Binding-site contacts:
Ligand atom C6 contacts residue LYS557 of chain 1.B at 4.1 Å.
Ligand atom O6 contacts residue ASN556 of chain 1.B at 4.3 Å.
Ligand atom C2 contacts residue ASN282 of chain 1.C at 2.5 Å.
Ligand atom C1 contacts residue ASN282 of chain 1.C at 1.4 Å.
Ligand atom N2 contacts residue ASN282 of chain 1.C at 2.9 Å (h-bond).
Ligand atom O5 contacts residue ASN282 of chain 1.C at 2.4 Å (h-bond).
Ligand atom C7 contacts residue ASN282 of chain 1.C at 3.7 Å.
Ligand atom O6 contacts residue LYS557 of chain 1.B at 3.4 Å.
Ligand atom C3 contacts residue ASN282 of chain 1.C at 3.8 Å.
Ligand atom O7 contacts residue ASN282 of chain 1.C at 4.0 Å.
Ligand atom C5 contacts residue ASN282 of chain 1.C at 3.7 Å.
Ligand atom O6 contacts residue LYS558 of chain 1.B at 3.8 Å.
Ligand atom C6 contacts residue LYS558 of chain 1.B at 3.6 Å.
Ligand atom O5 contacts residue LYS558 of chain 1.B at 4.3 Å.
Ligand atom C4 contacts residue ASN282 of chain 1.C at 4.2 Å.

Sequence of chain 1.B:
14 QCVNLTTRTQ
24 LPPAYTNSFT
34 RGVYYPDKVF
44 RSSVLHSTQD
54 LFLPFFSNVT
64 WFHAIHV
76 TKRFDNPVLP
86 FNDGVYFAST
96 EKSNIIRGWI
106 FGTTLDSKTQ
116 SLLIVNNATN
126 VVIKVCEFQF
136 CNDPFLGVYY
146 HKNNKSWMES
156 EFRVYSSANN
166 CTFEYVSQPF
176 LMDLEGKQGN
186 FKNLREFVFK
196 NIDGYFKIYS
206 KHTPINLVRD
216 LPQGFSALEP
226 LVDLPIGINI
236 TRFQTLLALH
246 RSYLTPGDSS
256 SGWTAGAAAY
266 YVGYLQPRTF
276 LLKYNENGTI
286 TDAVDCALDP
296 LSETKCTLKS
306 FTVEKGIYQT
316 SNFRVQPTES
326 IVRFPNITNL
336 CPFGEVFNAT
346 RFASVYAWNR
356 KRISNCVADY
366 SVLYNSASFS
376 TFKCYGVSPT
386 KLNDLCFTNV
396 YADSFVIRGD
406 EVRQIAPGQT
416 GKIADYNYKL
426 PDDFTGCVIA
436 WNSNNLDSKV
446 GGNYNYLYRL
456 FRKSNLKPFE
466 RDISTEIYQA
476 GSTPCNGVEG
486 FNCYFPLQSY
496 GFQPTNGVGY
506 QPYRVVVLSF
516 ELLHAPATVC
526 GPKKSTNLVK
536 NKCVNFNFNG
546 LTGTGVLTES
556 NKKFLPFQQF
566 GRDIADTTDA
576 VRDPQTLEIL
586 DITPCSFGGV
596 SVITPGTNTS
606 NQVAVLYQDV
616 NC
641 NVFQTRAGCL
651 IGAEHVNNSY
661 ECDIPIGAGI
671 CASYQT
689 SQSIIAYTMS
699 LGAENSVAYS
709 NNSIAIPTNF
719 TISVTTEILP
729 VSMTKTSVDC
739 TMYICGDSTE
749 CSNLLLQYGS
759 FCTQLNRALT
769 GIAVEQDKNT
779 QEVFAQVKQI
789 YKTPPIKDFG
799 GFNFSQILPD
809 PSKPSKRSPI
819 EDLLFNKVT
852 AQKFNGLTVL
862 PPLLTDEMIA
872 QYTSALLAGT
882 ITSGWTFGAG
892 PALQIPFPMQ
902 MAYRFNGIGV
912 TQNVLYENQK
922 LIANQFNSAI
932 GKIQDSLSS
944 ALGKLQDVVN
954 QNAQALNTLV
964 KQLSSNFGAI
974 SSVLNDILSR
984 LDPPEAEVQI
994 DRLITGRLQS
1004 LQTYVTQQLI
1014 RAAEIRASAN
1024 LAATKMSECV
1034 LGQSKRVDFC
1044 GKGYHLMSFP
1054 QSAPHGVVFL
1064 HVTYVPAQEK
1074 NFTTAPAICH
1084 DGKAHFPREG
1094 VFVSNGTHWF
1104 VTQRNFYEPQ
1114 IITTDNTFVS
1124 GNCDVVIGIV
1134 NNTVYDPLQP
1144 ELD

A protein and the small-molecule ligand that binds it are described below.
Small molecule (SMILES): CC(=O)N[C@@H]1[C@@H](O)[C@H](O)[C@@H](CO)O[C@H]1O

Sequence of chain 1.C:
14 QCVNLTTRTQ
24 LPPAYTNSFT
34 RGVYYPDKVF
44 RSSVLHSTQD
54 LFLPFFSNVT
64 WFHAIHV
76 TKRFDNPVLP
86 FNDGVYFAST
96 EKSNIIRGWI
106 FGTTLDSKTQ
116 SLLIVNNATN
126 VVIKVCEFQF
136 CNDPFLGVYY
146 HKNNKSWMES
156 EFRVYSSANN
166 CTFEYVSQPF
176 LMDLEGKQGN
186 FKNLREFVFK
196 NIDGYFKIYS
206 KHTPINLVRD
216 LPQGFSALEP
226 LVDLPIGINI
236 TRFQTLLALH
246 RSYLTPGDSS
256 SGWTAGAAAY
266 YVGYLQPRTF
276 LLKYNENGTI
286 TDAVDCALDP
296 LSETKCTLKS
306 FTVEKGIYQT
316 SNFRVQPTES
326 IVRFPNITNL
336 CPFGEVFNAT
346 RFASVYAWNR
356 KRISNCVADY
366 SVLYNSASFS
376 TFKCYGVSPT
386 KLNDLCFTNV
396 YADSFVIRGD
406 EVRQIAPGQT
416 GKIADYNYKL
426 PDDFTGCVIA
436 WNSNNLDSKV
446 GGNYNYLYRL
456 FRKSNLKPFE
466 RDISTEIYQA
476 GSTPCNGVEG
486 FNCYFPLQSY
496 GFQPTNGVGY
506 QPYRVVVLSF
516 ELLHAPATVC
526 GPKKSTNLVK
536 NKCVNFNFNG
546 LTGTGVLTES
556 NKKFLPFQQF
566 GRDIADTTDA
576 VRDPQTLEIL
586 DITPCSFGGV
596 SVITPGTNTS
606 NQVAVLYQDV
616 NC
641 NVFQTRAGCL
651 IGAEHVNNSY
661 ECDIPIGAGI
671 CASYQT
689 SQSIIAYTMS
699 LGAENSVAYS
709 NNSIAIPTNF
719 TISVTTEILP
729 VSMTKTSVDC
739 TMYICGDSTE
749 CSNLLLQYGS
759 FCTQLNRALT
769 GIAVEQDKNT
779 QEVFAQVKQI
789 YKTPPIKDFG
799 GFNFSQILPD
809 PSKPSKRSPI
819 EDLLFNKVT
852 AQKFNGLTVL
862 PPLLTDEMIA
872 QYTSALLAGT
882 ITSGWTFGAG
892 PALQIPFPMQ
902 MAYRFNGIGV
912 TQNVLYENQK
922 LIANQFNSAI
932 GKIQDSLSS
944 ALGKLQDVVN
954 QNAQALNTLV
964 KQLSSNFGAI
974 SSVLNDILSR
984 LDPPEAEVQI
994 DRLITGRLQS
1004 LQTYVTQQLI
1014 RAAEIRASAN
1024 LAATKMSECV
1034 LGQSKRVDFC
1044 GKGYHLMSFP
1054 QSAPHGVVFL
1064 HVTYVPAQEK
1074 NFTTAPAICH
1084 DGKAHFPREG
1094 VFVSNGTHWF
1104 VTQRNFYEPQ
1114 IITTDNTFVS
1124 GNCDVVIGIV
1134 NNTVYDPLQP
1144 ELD